Binding-site contacts:
Ligand atom C5' contacts residue MG1 of chain 1.BG at 3.4 Å.
Ligand atom O contacts residue SPS1 of chain 1.AG at 3.4 Å (h-bond).
Ligand atom O3' contacts residue MG1 of chain 1.BG at 4.1 Å.
Ligand atom O5' contacts residue SPS1 of chain 1.AG at 3.6 Å (h-bond).
Ligand atom O2' contacts residue SPS1 of chain 1.AG at 3.6 Å.
Ligand atom N4 contacts residue LEU110 of chain 1.VD at 3.4 Å.
Ligand atom O4' contacts residue SPS1 of chain 1.AG at 4.0 Å.
Ligand atom C6 contacts residue SPS1 of chain 1.AG at 4.0 Å.
Ligand atom N9 contacts residue SPS1 of chain 1.AG at 4.2 Å.
Ligand atom P contacts residue SPS1 of chain 1.AG at 3.2 Å.
Ligand atom O5' contacts residue MG1 of chain 1.BG at 3.5 Å.
Ligand atom C3' contacts residue SPS1 of chain 1.AG at 3.8 Å.
Ligand atom C5' contacts residue SPS1 of chain 1.AG at 3.3 Å.
Ligand atom OP2 contacts residue MG1 of chain 1.BG at 4.2 Å.
Ligand atom OP2 contacts residue SPS1 of chain 1.AG at 2.7 Å (h-bond).
Ligand atom C4' contacts residue SPS1 of chain 1.AG at 4.4 Å.
Ligand atom O2P contacts residue SPS1 of chain 1.AG at 2.8 Å (h-bond).
Ligand atom CB contacts residue SPS1 of chain 1.AG at 4.2 Å.
Ligand atom O5' contacts residue SPS1 of chain 1.AG at 2.9 Å.
Ligand atom N7 contacts residue SPS1 of chain 1.AG at 3.9 Å.
Ligand atom O1P contacts residue MG1 of chain 1.BG at 4.4 Å.
Ligand atom P contacts residue MG1 of chain 1.BG at 3.6 Å.
Ligand atom C2' contacts residue SPS1 of chain 1.AG at 3.2 Å.
Ligand atom C8 contacts residue SPS1 of chain 1.AG at 3.1 Å.
Ligand atom C5 contacts residue LEU110 of chain 1.VD at 4.0 Å (hydrophobic).
Ligand atom CG contacts residue SPS1 of chain 1.AG at 3.9 Å.
Ligand atom C4 contacts residue LEU110 of chain 1.VD at 4.1 Å (hydrophobic).
Ligand atom O2P contacts residue MG1 of chain 1.BG at 2.1 Å.
Ligand atom P contacts residue MG1 of chain 1.BG at 3.1 Å.
Ligand atom OP1 contacts residue MG1 of chain 1.BG at 1.8 Å.
Ligand atom P contacts residue SPS1 of chain 1.AG at 3.7 Å.
Ligand atom C5 contacts residue SPS1 of chain 1.AG at 4.1 Å.
Ligand atom C4' contacts residue MG1 of chain 1.BG at 4.5 Å.
Ligand atom CD contacts residue SPS1 of chain 1.AG at 3.9 Å.
Ligand atom C contacts residue SPS1 of chain 1.AG at 4.3 Å.
Ligand atom C1' contacts residue SPS1 of chain 1.AG at 4.4 Å.
Ligand atom OP1 contacts residue SPS1 of chain 1.AG at 2.6 Å (h-bond).

Sequence of chain 1.VD:
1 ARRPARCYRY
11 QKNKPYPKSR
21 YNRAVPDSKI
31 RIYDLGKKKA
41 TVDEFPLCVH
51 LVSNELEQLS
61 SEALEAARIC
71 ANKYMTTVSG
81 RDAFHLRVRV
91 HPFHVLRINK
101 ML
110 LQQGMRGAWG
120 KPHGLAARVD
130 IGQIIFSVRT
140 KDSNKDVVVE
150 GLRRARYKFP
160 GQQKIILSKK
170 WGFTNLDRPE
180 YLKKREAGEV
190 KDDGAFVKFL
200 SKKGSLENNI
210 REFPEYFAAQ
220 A

The small molecule below binds the protein below.
Small molecule (SMILES): Nc1ccn([C@@H]2O[C@H](COP(=O)=O)[C@@H](O[P](=O)(O)OC[C@H]3O[C@@H](n4ccc(N)nc4=O)[C@H](O)[C@@H]3O[P](=O)(O)OC[C@H]3O[C@@H](n4cnc5c(N)ncnc54)[C@H](O)[C@@H]3NC(=O)[C@@H]3CCCN3C(=O)[C@@H]3CCCN3)[C@H]2O)c(=O)n1